Sequence of chain 1.IA:
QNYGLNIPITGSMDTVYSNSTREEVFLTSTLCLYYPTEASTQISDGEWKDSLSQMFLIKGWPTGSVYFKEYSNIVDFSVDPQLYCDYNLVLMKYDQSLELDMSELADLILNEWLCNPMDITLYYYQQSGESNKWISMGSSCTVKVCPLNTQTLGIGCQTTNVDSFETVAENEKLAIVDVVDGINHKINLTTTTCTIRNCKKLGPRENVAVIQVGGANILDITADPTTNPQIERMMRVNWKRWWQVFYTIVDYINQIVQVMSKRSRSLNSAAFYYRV

A small-molecule ligand and the protein it binds are described below.
Small molecule (SMILES): CC(=O)N[C@@H]1[C@@H](O)[C@H](O)[C@@H](CO)O[C@H]1O

Binding-site contacts:
Ligand atom C4 contacts residue ASN238 of chain 1.IA at 4.3 Å.
Ligand atom O7 contacts residue ASN238 of chain 1.IA at 4.0 Å.
Ligand atom N2 contacts residue LEU239 of chain 1.IA at 4.3 Å.
Ligand atom C5 contacts residue VAL212 of chain 1.IA at 4.5 Å (hydrophobic).
Ligand atom C6 contacts residue VAL212 of chain 1.IA at 3.6 Å (hydrophobic).
Ligand atom C2 contacts residue ASN238 of chain 1.IA at 2.5 Å.
Ligand atom C7 contacts residue ASN238 of chain 1.IA at 4.0 Å.
Ligand atom C1 contacts residue ASN238 of chain 1.IA at 1.4 Å.
Ligand atom C5 contacts residue ASN238 of chain 1.IA at 3.7 Å.
Ligand atom N2 contacts residue THR240 of chain 1.IA at 4.5 Å.
Ligand atom O5 contacts residue ASN238 of chain 1.IA at 2.4 Å (h-bond).
Ligand atom O6 contacts residue VAL212 of chain 1.IA at 3.4 Å.
Ligand atom C8 contacts residue THR171 of chain 1.IA at 4.2 Å.
Ligand atom C1 contacts residue VAL212 of chain 1.IA at 4.2 Å (hydrophobic).
Ligand atom O5 contacts residue VAL212 of chain 1.IA at 3.5 Å.
Ligand atom N2 contacts residue ASN238 of chain 1.IA at 2.9 Å (h-bond).
Ligand atom C8 contacts residue ILE170 of chain 1.IA at 4.3 Å (hydrophobic).
Ligand atom C3 contacts residue ASN238 of chain 1.IA at 3.8 Å.
Ligand atom O7 contacts residue THR171 of chain 1.IA at 4.3 Å.